Binding-site contacts:
Ligand atom N7 contacts residue LEU45 of chain 1.C at 3.6 Å (h-bond).
Ligand atom C2' contacts residue LEU2 of chain 1.C at 3.6 Å (hydrophobic).
Ligand atom O2G contacts residue MG1 of chain 1.O at 2.0 Å.
Ligand atom N1 contacts residue ILE11 of chain 1.C at 3.8 Å.
Ligand atom PG contacts residue MG1 of chain 1.O at 3.4 Å.
Ligand atom S1G contacts residue THR141 of chain 1.C at 3.4 Å (h-bond).
Ligand atom N6 contacts residue TYR163 of chain 1.C at 3.2 Å (h-bond).
Ligand atom PB contacts residue GLY44 of chain 1.C at 3.7 Å.
Ligand atom O3A contacts residue ARG200 of chain 1.C at 3.6 Å (salt-bridge).
Ligand atom O4' contacts residue PRO199 of chain 1.C at 3.8 Å.
Ligand atom O2B contacts residue THR48 of chain 1.C at 3.1 Å (h-bond).
Ligand atom C3' contacts residue ARG3 of chain 1.C at 3.8 Å.
Ligand atom O1A contacts residue LYS47 of chain 1.C at 3.7 Å.
Ligand atom O3' contacts residue ARG3 of chain 1.C at 3.5 Å (salt-bridge).
Ligand atom O1B contacts residue GLY46 of chain 1.C at 3.6 Å (h-bond).
Ligand atom O3G contacts residue ARG153 of chain 1.B at 3.1 Å (salt-bridge).
Ligand atom O1B contacts residue GLY44 of chain 1.C at 3.8 Å.
Ligand atom O1B contacts residue LYS47 of chain 1.C at 3.1 Å (salt-bridge).
Ligand atom N7 contacts residue TYR163 of chain 1.C at 3.6 Å (h-bond).
Ligand atom O2A contacts residue GLU110 of chain 1.B at 3.8 Å.
Ligand atom PB contacts residue MG1 of chain 1.O at 3.3 Å.
Ligand atom O1A contacts residue THR49 of chain 1.C at 3.0 Å (h-bond).
Ligand atom O2G contacts residue THR48 of chain 1.C at 3.9 Å.
Ligand atom O2A contacts residue ARG3 of chain 1.C at 3.2 Å (salt-bridge).
Ligand atom S1G contacts residue LYS47 of chain 1.C at 2.9 Å (salt-bridge).
Ligand atom O2' contacts residue LEU2 of chain 1.C at 2.7 Å (h-bond).
Ligand atom O3B contacts residue GLY44 of chain 1.C at 3.0 Å (h-bond).
Ligand atom C6 contacts residue ILE11 of chain 1.C at 3.9 Å (hydrophobic).
Ligand atom N9 contacts residue PRO199 of chain 1.C at 3.8 Å.
Ligand atom O1B contacts residue LEU45 of chain 1.C at 3.9 Å.
Ligand atom O1A contacts residue GLY46 of chain 1.C at 3.2 Å.
Ligand atom O3B contacts residue ARG200 of chain 1.C at 3.6 Å.
Ligand atom O2A contacts residue ARG200 of chain 1.C at 3.6 Å.
Ligand atom O2B contacts residue MG1 of chain 1.O at 2.0 Å.
Ligand atom O3A contacts residue GLY44 of chain 1.C at 3.3 Å.
Ligand atom N6 contacts residue TYR10 of chain 1.C at 3.4 Å.
Ligand atom S1G contacts residue PRO43 of chain 1.C at 3.7 Å.
Ligand atom O3B contacts residue MG1 of chain 1.O at 3.8 Å.
Ligand atom O1A contacts residue THR48 of chain 1.C at 3.7 Å.
Ligand atom N6 contacts residue ILE11 of chain 1.C at 2.8 Å (h-bond).

Sequence of chain 1.B:
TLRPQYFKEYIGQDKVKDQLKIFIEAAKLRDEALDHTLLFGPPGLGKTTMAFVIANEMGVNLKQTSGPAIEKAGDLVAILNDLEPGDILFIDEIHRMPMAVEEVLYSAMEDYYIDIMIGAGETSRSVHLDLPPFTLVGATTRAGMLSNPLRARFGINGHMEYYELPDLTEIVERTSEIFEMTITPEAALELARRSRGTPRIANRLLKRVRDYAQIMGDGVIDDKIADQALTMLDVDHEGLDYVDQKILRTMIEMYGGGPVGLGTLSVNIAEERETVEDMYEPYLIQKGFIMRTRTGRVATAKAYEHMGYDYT

Sequence of chain 1.C:
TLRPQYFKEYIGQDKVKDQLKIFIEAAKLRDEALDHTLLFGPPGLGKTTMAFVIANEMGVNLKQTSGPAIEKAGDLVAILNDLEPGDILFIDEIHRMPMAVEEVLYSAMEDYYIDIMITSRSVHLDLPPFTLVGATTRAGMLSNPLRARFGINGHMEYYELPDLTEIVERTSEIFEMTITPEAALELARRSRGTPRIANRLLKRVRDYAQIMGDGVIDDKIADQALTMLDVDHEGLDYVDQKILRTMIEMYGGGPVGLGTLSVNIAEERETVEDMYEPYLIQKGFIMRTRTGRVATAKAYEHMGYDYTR

A protein and the small-molecule ligand that binds it are described below.
Small molecule (SMILES): Nc1ncnc2c1ncn2[C@@H]1O[C@H](COP(=O)(O)OP(=O)(O)OP(O)(O)=S)[C@@H](O)[C@H]1O